Sequence of chain 2.A:
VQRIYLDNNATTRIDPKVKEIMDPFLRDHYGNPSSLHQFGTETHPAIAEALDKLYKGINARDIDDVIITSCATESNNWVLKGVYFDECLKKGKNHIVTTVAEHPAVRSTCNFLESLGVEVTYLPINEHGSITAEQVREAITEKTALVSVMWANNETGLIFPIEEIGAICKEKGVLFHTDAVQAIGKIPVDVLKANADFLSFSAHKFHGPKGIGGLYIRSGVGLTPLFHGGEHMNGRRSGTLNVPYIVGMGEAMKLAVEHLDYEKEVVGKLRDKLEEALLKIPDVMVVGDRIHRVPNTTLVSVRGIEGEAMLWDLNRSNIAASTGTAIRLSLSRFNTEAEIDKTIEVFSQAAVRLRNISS

Binding-site contacts:
Ligand atom C2A contacts residue ASP180 of chain 1.A at 3.6 Å.
Ligand atom N contacts residue HIS104 of chain 1.A at 3.3 Å (h-bond).
Ligand atom N1 contacts residue HIS104 of chain 1.A at 3.4 Å.
Ligand atom N1 contacts residue VAL182 of chain 1.A at 3.7 Å.
Ligand atom C3 contacts residue HIS104 of chain 1.A at 3.5 Å.
Ligand atom CB contacts residue LYS206 of chain 1.A at 3.5 Å.
Ligand atom O1P contacts residue HIS205 of chain 1.A at 2.9 Å (h-bond).
Ligand atom O1P contacts residue SER203 of chain 1.A at 2.5 Å (h-bond).
Ligand atom O3 contacts residue LYS206 of chain 1.A at 2.7 Å (salt-bridge).
Ligand atom C6 contacts residue HIS104 of chain 1.A at 3.4 Å.
Ligand atom O1P contacts residue CYS72 of chain 1.A at 3.6 Å.
Ligand atom P contacts residue THR74 of chain 1.A at 3.8 Å.
Ligand atom CB contacts residue ASN155 of chain 1.A at 3.3 Å.
Ligand atom O3 contacts residue VAL182 of chain 1.A at 3.5 Å.
Ligand atom O3P contacts residue THR74 of chain 1.A at 2.6 Å (h-bond).
Ligand atom CB contacts residue ASN10 of chain 1.A at 3.0 Å.
Ligand atom OG contacts residue ALA11 of chain 1.A at 3.8 Å.
Ligand atom C2 contacts residue VAL182 of chain 1.A at 3.5 Å (hydrophobic).
Ligand atom C2 contacts residue HIS104 of chain 1.A at 3.6 Å.
Ligand atom O4P contacts residue ALA73 of chain 1.A at 3.5 Å.
Ligand atom O2P contacts residue GLY240 of chain 2.A at 3.7 Å.
Ligand atom C2 contacts residue ASP180 of chain 1.A at 3.7 Å.
Ligand atom C5A contacts residue THR74 of chain 1.A at 3.7 Å.
Ligand atom C3 contacts residue VAL182 of chain 1.A at 3.2 Å (hydrophobic).
Ligand atom C6 contacts residue ASP180 of chain 1.A at 3.7 Å.
Ligand atom P contacts residue SER203 of chain 1.A at 3.7 Å.
Ligand atom C4 contacts residue VAL182 of chain 1.A at 3.6 Å (hydrophobic).
Ligand atom C5A contacts residue HIS104 of chain 1.A at 3.5 Å.
Ligand atom N1 contacts residue ASP180 of chain 1.A at 2.8 Å (salt-bridge).
Ligand atom C4 contacts residue HIS104 of chain 1.A at 3.4 Å.
Ligand atom C4A contacts residue LYS206 of chain 1.A at 3.5 Å.
Ligand atom O3P contacts residue CYS72 of chain 1.A at 3.2 Å.
Ligand atom O2P contacts residue THR241 of chain 2.A at 2.7 Å (h-bond).
Ligand atom O3P contacts residue ALA73 of chain 1.A at 3.2 Å (h-bond).
Ligand atom C5 contacts residue HIS104 of chain 1.A at 3.3 Å.
Ligand atom O3 contacts residue ASN155 of chain 1.A at 2.8 Å (h-bond).
Ligand atom C3 contacts residue LYS206 of chain 1.A at 3.8 Å.
Ligand atom OG contacts residue ASN155 of chain 1.A at 3.7 Å.
Ligand atom OG contacts residue ASN10 of chain 1.A at 3.2 Å (h-bond).
Ligand atom C2A contacts residue VAL182 of chain 1.A at 3.7 Å (hydrophobic).

This protein binds this small molecule.
Small molecule (SMILES): Cc1ncc(COP(=O)(O)O)c(CNc2co[nH]c2=O)c1O

Sequence of chain 1.A:
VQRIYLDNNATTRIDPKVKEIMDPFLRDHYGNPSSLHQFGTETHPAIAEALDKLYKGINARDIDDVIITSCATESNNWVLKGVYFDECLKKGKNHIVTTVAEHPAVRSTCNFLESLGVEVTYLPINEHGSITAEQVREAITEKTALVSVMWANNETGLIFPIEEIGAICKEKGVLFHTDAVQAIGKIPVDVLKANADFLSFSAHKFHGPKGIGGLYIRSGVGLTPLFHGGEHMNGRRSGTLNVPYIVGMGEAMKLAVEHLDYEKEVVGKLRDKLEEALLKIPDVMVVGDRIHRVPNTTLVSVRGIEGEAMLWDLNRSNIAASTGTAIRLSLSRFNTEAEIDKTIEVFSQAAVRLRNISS